Sequence of chain 1.L:
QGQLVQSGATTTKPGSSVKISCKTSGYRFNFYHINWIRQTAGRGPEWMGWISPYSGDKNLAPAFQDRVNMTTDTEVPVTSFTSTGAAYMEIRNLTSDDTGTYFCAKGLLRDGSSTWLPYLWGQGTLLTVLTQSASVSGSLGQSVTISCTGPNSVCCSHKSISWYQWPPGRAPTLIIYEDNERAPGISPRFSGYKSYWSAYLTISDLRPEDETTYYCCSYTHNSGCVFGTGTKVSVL

The protein below binds the small molecule below.
Small molecule (SMILES): CC(=O)N[C@H]1[C@H](O[C@H]2[C@H](O)[C@@H](NC(C)=O)CO[C@@H]2CO)O[C@H](CO)[C@@H](O)[C@@H]1O

Binding-site contacts:
Ligand atom C7 contacts residue ARG92 of chain 1.L at 3.1 Å.
Ligand atom O5 contacts residue GLU90 of chain 1.L at 4.3 Å.
Ligand atom C1 contacts residue THR71 of chain 1.L at 4.3 Å.
Ligand atom C5 contacts residue ASN69 of chain 1.L at 3.6 Å.
Ligand atom N2 contacts residue ASN69 of chain 1.L at 2.9 Å (h-bond).
Ligand atom C1 contacts residue ASN69 of chain 1.L at 1.4 Å.
Ligand atom C8 contacts residue ASN69 of chain 1.L at 4.5 Å.
Ligand atom O5 contacts residue ASN69 of chain 1.L at 2.4 Å (h-bond).
Ligand atom C4 contacts residue ASN69 of chain 1.L at 4.2 Å.
Ligand atom O6 contacts residue GLU90 of chain 1.L at 4.1 Å.
Ligand atom C3 contacts residue ASN69 of chain 1.L at 3.8 Å.
Ligand atom O7 contacts residue ARG92 of chain 1.L at 3.3 Å (salt-bridge).
Ligand atom C8 contacts residue ARG92 of chain 1.L at 3.5 Å.
Ligand atom C1 contacts residue ARG92 of chain 1.L at 4.1 Å.
Ligand atom C2 contacts residue ASN69 of chain 1.L at 2.5 Å.
Ligand atom C2 contacts residue ARG92 of chain 1.L at 3.8 Å.
Ligand atom N2 contacts residue ARG92 of chain 1.L at 3.3 Å (salt-bridge).
Ligand atom C7 contacts residue ASN69 of chain 1.L at 3.9 Å.
Ligand atom O7 contacts residue ASN69 of chain 1.L at 4.5 Å.